Binding-site contacts:
Ligand atom C contacts residue SER188 of chain 1.A at 3.0 Å.
Ligand atom O contacts residue LYS185 of chain 1.A at 3.1 Å (salt-bridge).
Ligand atom N contacts residue MRZ1 of chain 1.K at 3.0 Å.
Ligand atom O contacts residue GLY186 of chain 1.A at 3.1 Å (h-bond).
Ligand atom NH2 contacts residue GLU89 of chain 1.A at 3.0 Å (salt-bridge).
Ligand atom CZ contacts residue GLY90 of chain 1.A at 3.7 Å.
Ligand atom NH1 contacts residue TYR165 of chain 1.A at 3.5 Å.
Ligand atom C contacts residue GLY209 of chain 1.A at 3.6 Å.
Ligand atom CA contacts residue GLY209 of chain 1.A at 3.5 Å.
Ligand atom O contacts residue TRP208 of chain 1.A at 3.2 Å.
Ligand atom CD2 contacts residue TRP208 of chain 1.A at 3.7 Å (hydrophobic).
Ligand atom SG contacts residue ASP47 of chain 1.A at 3.7 Å.
Ligand atom C contacts residue MRZ1 of chain 1.K at 3.6 Å.
Ligand atom N contacts residue VAL87 of chain 1.A at 3.6 Å.
Ligand atom CD contacts residue VAL87 of chain 1.A at 3.2 Å (hydrophobic).
Ligand atom CA contacts residue SER188 of chain 1.A at 3.4 Å.
Ligand atom CA contacts residue MRZ1 of chain 1.K at 2.6 Å.
Ligand atom CD2 contacts residue SER207 of chain 1.A at 3.4 Å.
Ligand atom CB contacts residue MRZ1 of chain 1.K at 1.5 Å.
Ligand atom N contacts residue HIS44 of chain 1.A at 3.5 Å (h-bond).
Ligand atom CD1 contacts residue HIS27 of chain 1.A at 3.6 Å.
Ligand atom CE2 contacts residue SER207 of chain 1.A at 3.6 Å.
Ligand atom O contacts residue SER188 of chain 1.A at 3.4 Å (h-bond).
Ligand atom N contacts residue ASP47 of chain 1.A at 2.8 Å (salt-bridge).
Ligand atom NE contacts residue TYR165 of chain 1.A at 3.6 Å.
Ligand atom CZ3 contacts residue LEU28 of chain 1.A at 3.6 Å (hydrophobic).
Ligand atom NH2 contacts residue SER88 of chain 1.A at 3.4 Å (h-bond).
Ligand atom CB contacts residue HIS44 of chain 1.A at 3.7 Å.
Ligand atom N contacts residue SER188 of chain 1.A at 3.1 Å (h-bond).
Ligand atom CD contacts residue TYR165 of chain 1.A at 3.6 Å (hydrophobic).
Ligand atom CD contacts residue TRP208 of chain 1.A at 3.7 Å (hydrophobic).
Ligand atom CH2 contacts residue LEU28 of chain 1.A at 3.5 Å (hydrophobic).
Ligand atom CZ contacts residue TYR165 of chain 1.A at 3.5 Å (hydrophobic).
Ligand atom C contacts residue TRP208 of chain 1.A at 3.7 Å (hydrophobic).
Ligand atom O contacts residue GLY209 of chain 1.A at 2.9 Å (h-bond).
Ligand atom CG contacts residue VAL87 of chain 1.A at 3.6 Å (hydrophobic).
Ligand atom CA contacts residue VAL87 of chain 1.A at 3.3 Å (hydrophobic).
Ligand atom CD2 contacts residue HIS44 of chain 1.A at 3.6 Å.
Ligand atom O contacts residue LYS185 of chain 1.A at 2.9 Å (salt-bridge).
Ligand atom CB contacts residue SER188 of chain 1.A at 3.2 Å.

Sequence of chain 1.A:
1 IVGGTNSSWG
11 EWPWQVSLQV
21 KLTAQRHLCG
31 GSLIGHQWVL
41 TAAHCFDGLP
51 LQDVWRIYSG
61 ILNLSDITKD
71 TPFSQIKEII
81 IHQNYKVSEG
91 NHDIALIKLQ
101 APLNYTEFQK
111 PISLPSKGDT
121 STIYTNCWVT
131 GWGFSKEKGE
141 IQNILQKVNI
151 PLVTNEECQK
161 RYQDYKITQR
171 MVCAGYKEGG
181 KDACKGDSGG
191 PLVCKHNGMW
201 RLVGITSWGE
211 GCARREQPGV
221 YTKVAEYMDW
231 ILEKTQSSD

This protein binds this small molecule.
Small molecule (SMILES): CC(C)C[C@@H]1NC(=O)[C@H](C)NC(=O)[C@H](C)NC(=O)[C@H](Cc2ccccc2)NC(=O)[C@H](CCCN=C(N)N)NC(=O)[C@H](C)NC(=O)[C@@H]2CCCN2C(=O)[C@@H](N)CSSC[C@@H](C=O)NC(=O)[C@H](CC2=c3ccccc3=NC2)NC1=O